This small molecule binds to this protein.
Small molecule (SMILES): COc1cc(Br)cc(OC)c1C1C(C)=N[n+]2c1nc(C)nc2N(CCCC(F)(F)F)CCCC(F)(F)F

Sequence of chain 1.A:
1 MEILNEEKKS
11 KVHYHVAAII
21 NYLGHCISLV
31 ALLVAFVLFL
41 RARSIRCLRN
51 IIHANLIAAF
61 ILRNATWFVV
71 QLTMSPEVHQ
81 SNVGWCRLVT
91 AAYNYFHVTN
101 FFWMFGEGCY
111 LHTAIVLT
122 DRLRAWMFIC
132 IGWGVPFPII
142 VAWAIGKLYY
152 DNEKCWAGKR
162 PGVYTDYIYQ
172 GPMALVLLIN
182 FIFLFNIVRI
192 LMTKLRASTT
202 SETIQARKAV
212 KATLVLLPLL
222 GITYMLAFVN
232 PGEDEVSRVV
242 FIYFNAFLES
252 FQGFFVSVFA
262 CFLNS

Binding-site contacts:
Ligand atom C37 contacts residue ASN181 of chain 1.A at 3.7 Å.
Ligand atom F33 contacts residue ASN100 of chain 1.A at 3.7 Å.
Ligand atom F31 contacts residue LEU178 of chain 1.A at 3.8 Å.
Ligand atom C01 contacts residue ASN181 of chain 1.A at 3.3 Å.
Ligand atom C19 contacts residue PHE101 of chain 1.A at 3.7 Å (hydrophobic).
Ligand atom C19 contacts residue VAL177 of chain 1.A at 3.9 Å (hydrophobic).
Ligand atom C05 contacts residue ASN181 of chain 1.A at 3.2 Å.
Ligand atom N13 contacts residue MET104 of chain 1.A at 3.5 Å.
Ligand atom F30 contacts residue PHE182 of chain 1.A at 3.8 Å.
Ligand atom F33 contacts residue PHE60 of chain 1.A at 2.9 Å.
Ligand atom F34 contacts residue TYR225 of chain 1.A at 3.6 Å.
Ligand atom C06 contacts residue ASN181 of chain 1.A at 3.3 Å.
Ligand atom F34 contacts residue PHE101 of chain 1.A at 3.8 Å.
Ligand atom C17 contacts residue LEU178 of chain 1.A at 3.6 Å (hydrophobic).
Ligand atom N18 contacts residue ASN181 of chain 1.A at 3.1 Å (h-bond).
Ligand atom F30 contacts residue LEU218 of chain 1.A at 3.4 Å.
Ligand atom C15 contacts residue LEU178 of chain 1.A at 3.8 Å (hydrophobic).
Ligand atom C25 contacts residue GLY222 of chain 1.A at 3.8 Å.
Ligand atom C04 contacts residue ASN181 of chain 1.A at 3.2 Å.
Ligand atom F34 contacts residue ASN100 of chain 1.A at 3.8 Å.
Ligand atom C27 contacts residue PHE101 of chain 1.A at 3.7 Å (hydrophobic).
Ligand atom C22 contacts residue PHE101 of chain 1.A at 3.4 Å (hydrophobic).
Ligand atom C27 contacts residue TYR225 of chain 1.A at 3.6 Å (hydrophobic).
Ligand atom F32 contacts residue GLY222 of chain 1.A at 3.3 Å.
Ligand atom N18 contacts residue MET104 of chain 1.A at 3.9 Å.
Ligand atom C14 contacts residue ASN181 of chain 1.A at 3.8 Å.
Ligand atom F35 contacts residue GLN253 of chain 1.A at 3.3 Å.
Ligand atom C20 contacts residue LEU218 of chain 1.A at 3.3 Å (hydrophobic).
Ligand atom F32 contacts residue LEU218 of chain 1.A at 3.8 Å.
Ligand atom C03 contacts residue ASN181 of chain 1.A at 3.2 Å.
Ligand atom N12 contacts residue LEU218 of chain 1.A at 3.5 Å.
Ligand atom C20 contacts residue THR214 of chain 1.A at 3.8 Å.
Ligand atom C11 contacts residue LEU218 of chain 1.A at 3.4 Å (hydrophobic).
Ligand atom O08 contacts residue LEU218 of chain 1.A at 3.5 Å.
Ligand atom N16 contacts residue LEU178 of chain 1.A at 3.5 Å.
Ligand atom C11 contacts residue MET104 of chain 1.A at 3.6 Å (hydrophobic).
Ligand atom N12 contacts residue MET104 of chain 1.A at 3.4 Å.
Ligand atom C02 contacts residue ASN181 of chain 1.A at 3.3 Å.
Ligand atom C36 contacts residue PHE260 of chain 1.A at 3.8 Å (hydrophobic).
Ligand atom F33 contacts residue MET104 of chain 1.A at 3.9 Å.